Binding-site contacts:
Ligand atom C1 contacts residue LEU15 of chain 1.A at 3.8 Å (hydrophobic).
Ligand atom C6 contacts residue ALA36 of chain 1.A at 3.6 Å (hydrophobic).
Ligand atom N2 contacts residue ALA36 of chain 1.A at 3.2 Å.
Ligand atom C2 contacts residue TYR86 of chain 1.A at 3.8 Å (hydrophobic).
Ligand atom C7 contacts residue LEU137 of chain 1.A at 3.4 Å (hydrophobic).
Ligand atom C13 contacts residue LEU15 of chain 1.A at 3.5 Å (hydrophobic).
Ligand atom N1 contacts residue LEU137 of chain 1.A at 3.9 Å.
Ligand atom C11 contacts residue LEU15 of chain 1.A at 3.8 Å (hydrophobic).
Ligand atom C18 contacts residue GLN13 of chain 1.A at 3.9 Å.
Ligand atom C3 contacts residue ALA36 of chain 1.A at 3.7 Å (hydrophobic).
Ligand atom C17 contacts residue TYR86 of chain 1.A at 3.2 Å (hydrophobic).
Ligand atom C3 contacts residue LEU137 of chain 1.A at 3.4 Å (hydrophobic).
Ligand atom N3 contacts residue LEU84 of chain 1.A at 3.3 Å.
Ligand atom C18 contacts residue SER88 of chain 1.A at 3.8 Å.
Ligand atom C14 contacts residue GLY90 of chain 1.A at 3.8 Å.
Ligand atom C3 contacts residue GLU85 of chain 1.A at 3.8 Å.
Ligand atom C16 contacts residue GLY90 of chain 1.A at 3.9 Å.
Ligand atom C13 contacts residue GLU91 of chain 1.A at 3.8 Å.
Ligand atom N1 contacts residue CYS87 of chain 1.A at 2.9 Å (h-bond).
Ligand atom N2 contacts residue GLU85 of chain 1.A at 2.8 Å (salt-bridge).
Ligand atom C2 contacts residue LEU15 of chain 1.A at 3.8 Å (hydrophobic).
Ligand atom C8 contacts residue LEU84 of chain 1.A at 3.6 Å (hydrophobic).
Ligand atom N1 contacts residue TYR86 of chain 1.A at 3.6 Å.
Ligand atom O1 contacts residue TYR86 of chain 1.A at 2.3 Å (h-bond).
Ligand atom C16 contacts residue LEU15 of chain 1.A at 3.7 Å (hydrophobic).
Ligand atom C3 contacts residue CYS87 of chain 1.A at 3.9 Å (hydrophobic).
Ligand atom O1 contacts residue LEU15 of chain 1.A at 3.6 Å.
Ligand atom C12 contacts residue LEU15 of chain 1.A at 3.5 Å (hydrophobic).
Ligand atom C15 contacts residue GLY90 of chain 1.A at 3.7 Å.
Ligand atom C8 contacts residue VAL68 of chain 1.A at 3.7 Å (hydrophobic).
Ligand atom N5 contacts residue LYS38 of chain 1.A at 3.1 Å (salt-bridge).
Ligand atom C17 contacts residue SER88 of chain 1.A at 3.9 Å.
Ligand atom C4 contacts residue LEU137 of chain 1.A at 3.2 Å (hydrophobic).
Ligand atom C5 contacts residue LEU137 of chain 1.A at 3.6 Å (hydrophobic).
Ligand atom C2 contacts residue CYS87 of chain 1.A at 3.2 Å (hydrophobic).
Ligand atom C6 contacts residue GLU85 of chain 1.A at 3.7 Å.
Ligand atom N2 contacts residue LEU137 of chain 1.A at 3.6 Å.
Ligand atom C18 contacts residue TYR86 of chain 1.A at 3.5 Å (hydrophobic).
Ligand atom N5 contacts residue ASP148 of chain 1.A at 3.4 Å.
Ligand atom C6 contacts residue LEU137 of chain 1.A at 3.7 Å (hydrophobic).

A small-molecule ligand and the protein it binds are described below.
Small molecule (SMILES): CC(=O)Nc1cccc(-c2cnc3[nH]c4cnc(C#N)cc4c3c2)c1

Sequence of chain 1.A:
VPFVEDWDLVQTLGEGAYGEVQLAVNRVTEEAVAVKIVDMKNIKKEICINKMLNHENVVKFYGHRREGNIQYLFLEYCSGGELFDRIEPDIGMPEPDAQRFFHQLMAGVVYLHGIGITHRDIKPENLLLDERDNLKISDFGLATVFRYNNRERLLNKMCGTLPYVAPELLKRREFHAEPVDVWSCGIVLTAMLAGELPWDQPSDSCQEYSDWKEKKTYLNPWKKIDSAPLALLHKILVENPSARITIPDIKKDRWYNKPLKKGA